This protein binds this small molecule.
Small molecule (SMILES): N[C@@H](CCCC[NH3+])C(=O)O

Sequence of chain 1.A:
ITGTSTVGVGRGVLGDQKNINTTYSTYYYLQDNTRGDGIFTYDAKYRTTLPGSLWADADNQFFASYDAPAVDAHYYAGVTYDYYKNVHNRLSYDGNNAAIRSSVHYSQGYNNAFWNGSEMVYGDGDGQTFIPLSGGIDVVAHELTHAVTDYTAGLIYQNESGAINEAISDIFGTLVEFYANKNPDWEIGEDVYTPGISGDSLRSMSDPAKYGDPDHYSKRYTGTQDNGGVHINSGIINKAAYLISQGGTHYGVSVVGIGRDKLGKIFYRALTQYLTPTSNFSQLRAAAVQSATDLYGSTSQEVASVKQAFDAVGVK

Binding-site contacts:
Ligand atom CA contacts residue ASN112 of chain 1.A at 4.2 Å.
Ligand atom O contacts residue HIS231 of chain 1.A at 3.8 Å.
Ligand atom CG contacts residue PHE130 of chain 1.A at 4.2 Å (hydrophobic).
Ligand atom O contacts residue ASN112 of chain 1.A at 3.5 Å (h-bond).
Ligand atom CA contacts residue HIS231 of chain 1.A at 3.6 Å.
Ligand atom CG contacts residue ASN111 of chain 1.A at 4.2 Å.
Ligand atom CG contacts residue VAL1 of chain 1.B at 3.6 Å (hydrophobic).
Ligand atom CE contacts residue ASN111 of chain 1.A at 4.1 Å.
Ligand atom OXT contacts residue HIS231 of chain 1.A at 3.9 Å.
Ligand atom N contacts residue ASN112 of chain 1.A at 3.4 Å (h-bond).
Ligand atom CG contacts residue ASN112 of chain 1.A at 3.7 Å.
Ligand atom O contacts residue VAL1 of chain 1.B at 4.0 Å.
Ligand atom CB contacts residue ARG203 of chain 1.A at 4.4 Å.
Ligand atom NZ contacts residue ASN111 of chain 1.A at 3.2 Å (h-bond).
Ligand atom CA contacts residue VAL1 of chain 1.B at 2.5 Å (hydrophobic).
Ligand atom N contacts residue HIS231 of chain 1.A at 3.7 Å.
Ligand atom CD contacts residue ASN111 of chain 1.A at 3.8 Å.
Ligand atom C contacts residue HIS231 of chain 1.A at 3.7 Å.
Ligand atom CD contacts residue PHE130 of chain 1.A at 3.6 Å (hydrophobic).
Ligand atom C contacts residue VAL1 of chain 1.B at 3.7 Å (hydrophobic).
Ligand atom CD contacts residue LEU202 of chain 1.A at 4.4 Å (hydrophobic).
Ligand atom CA contacts residue ARG203 of chain 1.A at 4.3 Å.
Ligand atom CB contacts residue VAL1 of chain 1.B at 3.3 Å (hydrophobic).
Ligand atom CB contacts residue LEU202 of chain 1.A at 4.0 Å (hydrophobic).
Ligand atom CG contacts residue LEU202 of chain 1.A at 4.0 Å (hydrophobic).
Ligand atom N contacts residue VAL1 of chain 1.B at 1.3 Å.
Ligand atom C contacts residue ASN112 of chain 1.A at 4.4 Å.